Sequence of chain 8.B:
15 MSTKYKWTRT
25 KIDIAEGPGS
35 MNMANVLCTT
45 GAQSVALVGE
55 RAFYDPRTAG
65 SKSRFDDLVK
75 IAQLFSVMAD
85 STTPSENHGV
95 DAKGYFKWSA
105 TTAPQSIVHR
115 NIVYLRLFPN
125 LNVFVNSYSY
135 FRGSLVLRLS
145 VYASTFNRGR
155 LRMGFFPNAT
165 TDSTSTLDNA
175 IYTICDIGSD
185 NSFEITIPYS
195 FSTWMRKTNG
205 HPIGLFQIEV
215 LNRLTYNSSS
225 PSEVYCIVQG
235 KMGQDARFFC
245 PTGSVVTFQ

The protein below binds the small molecule below.
Small molecule (SMILES): Nc1ncnc2c1ncn2[C@@H]1O[C@H](CO)[C@@H](O[P](=O)(O)OC[C@H]2O[C@@H](n3ccc(=O)[nH]c3=O)[C@H](O)[C@@H]2O[P](=O)(O)OC[C@H]2O[C@@H](n3ccc(=O)[nH]c3=O)[C@H](O)[C@@H]2O[P](=O)(O)OC[C@H]2O[C@@H](n3ccc(=O)[nH]c3=O)[C@H](O)[C@@H]2O[P](=O)(O)OC[C@H]2O[C@@H](n3ccc(=O)[nH]c3=O)[C@H](O)[C@@H]2O[P](=O)(O)OC[C@H]2O[C@@H](n3ccc(=O)[nH]c3=O)[C@H](O)[C@@H]2O)[C@H]1O

Binding-site contacts:
Ligand atom OP2 contacts residue ARG202 of chain 8.A at 3.6 Å.
Ligand atom C2 contacts residue ARG55 of chain 8.B at 3.1 Å.
Ligand atom O2' contacts residue ARG55 of chain 8.B at 3.8 Å.
Ligand atom OP2 contacts residue ARG55 of chain 8.B at 2.9 Å (salt-bridge).
Ligand atom O2' contacts residue ARG55 of chain 8.B at 3.1 Å (salt-bridge).
Ligand atom C2' contacts residue ARG55 of chain 8.B at 3.4 Å.
Ligand atom O2 contacts residue TRP21 of chain 6.B at 2.9 Å.
Ligand atom N1 contacts residue TRP21 of chain 6.B at 3.8 Å.
Ligand atom C6 contacts residue TYR58 of chain 8.B at 3.8 Å (hydrophobic).
Ligand atom O3' contacts residue TYR19 of chain 10.B at 3.0 Å (h-bond).
Ligand atom O2' contacts residue THR17 of chain 6.B at 2.8 Å.
Ligand atom OP2 contacts residue THR17 of chain 6.B at 3.5 Å.
Ligand atom C2' contacts residue THR17 of chain 6.B at 3.7 Å.
Ligand atom C2 contacts residue TYR58 of chain 8.B at 3.8 Å (hydrophobic).
Ligand atom OP1 contacts residue MET15 of chain 6.B at 3.1 Å.
Ligand atom C1' contacts residue ARG68 of chain 8.B at 3.8 Å.
Ligand atom O2' contacts residue LEU41 of chain 8.B at 3.8 Å.
Ligand atom OP1 contacts residue TYR19 of chain 10.B at 3.6 Å (h-bond).
Ligand atom C4 contacts residue TRP21 of chain 6.B at 3.7 Å (hydrophobic).
Ligand atom N1 contacts residue TYR58 of chain 8.B at 3.5 Å.
Ligand atom O4' contacts residue ARG68 of chain 8.B at 3.0 Å (salt-bridge).
Ligand atom C5' contacts residue ARG202 of chain 8.A at 3.9 Å.
Ligand atom O2 contacts residue TYR58 of chain 8.B at 3.6 Å.
Ligand atom N6 contacts residue TYR58 of chain 8.B at 3.5 Å (h-bond).
Ligand atom O2' contacts residue TYR19 of chain 10.B at 3.7 Å.
Ligand atom C2 contacts residue ALA56 of chain 8.B at 3.8 Å (hydrophobic).
Ligand atom N3 contacts residue ARG55 of chain 8.B at 3.2 Å (salt-bridge).
Ligand atom N1 contacts residue ALA56 of chain 8.B at 3.2 Å (h-bond).
Ligand atom N1 contacts residue ARG68 of chain 8.B at 3.9 Å.
Ligand atom O2' contacts residue CYS203 of chain 8.A at 3.3 Å (h-bond).
Ligand atom OP1 contacts residue THR17 of chain 6.B at 3.7 Å.
Ligand atom P contacts residue THR17 of chain 6.B at 3.9 Å.
Ligand atom P contacts residue TYR19 of chain 10.B at 4.0 Å.
Ligand atom N3 contacts residue TRP21 of chain 6.B at 3.2 Å.
Ligand atom O4' contacts residue ARG202 of chain 8.A at 3.9 Å.
Ligand atom C4' contacts residue TYR19 of chain 10.B at 3.8 Å (hydrophobic).
Ligand atom C1' contacts residue TRP21 of chain 6.B at 3.9 Å (hydrophobic).
Ligand atom C2 contacts residue TRP21 of chain 6.B at 3.2 Å (hydrophobic).
Ligand atom O4 contacts residue TRP21 of chain 6.B at 3.4 Å.
Ligand atom O2' contacts residue THR44 of chain 8.B at 3.9 Å.

Sequence of chain 8.A:
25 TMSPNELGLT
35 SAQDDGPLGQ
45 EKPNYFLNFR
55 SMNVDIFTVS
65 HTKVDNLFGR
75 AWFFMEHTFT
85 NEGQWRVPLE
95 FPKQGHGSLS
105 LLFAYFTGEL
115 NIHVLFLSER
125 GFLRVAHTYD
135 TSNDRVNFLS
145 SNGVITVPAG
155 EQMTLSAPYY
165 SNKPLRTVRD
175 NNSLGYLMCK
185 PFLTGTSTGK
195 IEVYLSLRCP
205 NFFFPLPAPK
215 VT

Sequence of chain 10.B:
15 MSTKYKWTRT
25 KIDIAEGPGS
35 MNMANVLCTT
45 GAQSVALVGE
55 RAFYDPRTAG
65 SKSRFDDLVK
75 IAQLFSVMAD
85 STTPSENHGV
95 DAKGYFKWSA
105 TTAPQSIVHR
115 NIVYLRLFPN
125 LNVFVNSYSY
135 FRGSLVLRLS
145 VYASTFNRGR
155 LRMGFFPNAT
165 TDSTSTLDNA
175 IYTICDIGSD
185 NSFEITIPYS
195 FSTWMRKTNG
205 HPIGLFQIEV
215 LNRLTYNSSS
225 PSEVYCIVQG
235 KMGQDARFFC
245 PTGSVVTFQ

Sequence of chain 6.B:
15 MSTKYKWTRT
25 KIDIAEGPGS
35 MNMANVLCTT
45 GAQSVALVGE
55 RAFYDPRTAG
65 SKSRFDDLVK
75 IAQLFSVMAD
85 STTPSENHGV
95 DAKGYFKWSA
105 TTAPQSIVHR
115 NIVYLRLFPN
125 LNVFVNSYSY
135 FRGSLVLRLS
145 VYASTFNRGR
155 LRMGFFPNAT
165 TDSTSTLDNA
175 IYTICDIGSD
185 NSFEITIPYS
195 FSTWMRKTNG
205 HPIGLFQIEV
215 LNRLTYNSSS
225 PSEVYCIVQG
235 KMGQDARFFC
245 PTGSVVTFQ